Binding-site contacts:
Ligand atom C2 contacts residue ASN204 of chain 1.B at 3.4 Å.
Ligand atom N2 contacts residue ASN226 of chain 1.B at 3.5 Å (h-bond).
Ligand atom PB contacts residue GLN11 of chain 1.B at 3.2 Å.
Ligand atom O2' contacts residue ASN204 of chain 1.B at 2.9 Å (h-bond).
Ligand atom N7 contacts residue TYR222 of chain 1.B at 3.4 Å.
Ligand atom C4 contacts residue CYS12 of chain 1.B at 3.4 Å (hydrophobic).
Ligand atom O6 contacts residue GLN15 of chain 1.B at 2.9 Å (h-bond).
Ligand atom O6 contacts residue ASN226 of chain 1.B at 3.3 Å (h-bond).
Ligand atom O1B contacts residue THR143 of chain 1.B at 3.0 Å (h-bond).
Ligand atom O1B contacts residue GLY142 of chain 1.B at 2.7 Å (h-bond).
Ligand atom O2A contacts residue CYS12 of chain 1.B at 3.3 Å (h-bond).
Ligand atom N9 contacts residue CYS12 of chain 1.B at 3.3 Å.
Ligand atom C5 contacts residue TYR222 of chain 1.B at 3.4 Å (hydrophobic).
Ligand atom O4' contacts residue CYS12 of chain 1.B at 3.3 Å.
Ligand atom O4' contacts residue SER138 of chain 1.B at 3.6 Å (h-bond).
Ligand atom N3 contacts residue CYS12 of chain 1.B at 3.3 Å (h-bond).
Ligand atom N7 contacts residue GLN15 of chain 1.B at 3.2 Å (h-bond).
Ligand atom O1A contacts residue GLN11 of chain 1.B at 2.8 Å (h-bond).
Ligand atom O1B contacts residue GLY144 of chain 1.B at 3.5 Å (h-bond).
Ligand atom O3B contacts residue GLN11 of chain 1.B at 2.9 Å (h-bond).
Ligand atom O1B contacts residue GLY141 of chain 1.B at 3.2 Å.
Ligand atom N1 contacts residue ASN226 of chain 1.B at 2.5 Å (h-bond).
Ligand atom C6 contacts residue ASN226 of chain 1.B at 3.3 Å.
Ligand atom O3A contacts residue GLY141 of chain 1.B at 3.1 Å.
Ligand atom O2B contacts residue GLY10 of chain 1.B at 3.1 Å.
Ligand atom O2G contacts residue GLN11 of chain 1.B at 2.9 Å (h-bond).
Ligand atom O2B contacts residue GLN11 of chain 1.B at 2.8 Å (h-bond).
Ligand atom PA contacts residue GLN11 of chain 1.B at 3.2 Å.
Ligand atom O2A contacts residue GLN11 of chain 1.B at 2.9 Å (h-bond).
Ligand atom PG contacts residue GLN11 of chain 1.B at 3.2 Å.
Ligand atom C6 contacts residue TYR222 of chain 1.B at 3.3 Å (hydrophobic).
Ligand atom N2 contacts residue ASN204 of chain 1.B at 3.1 Å (h-bond).
Ligand atom O2B contacts residue THR143 of chain 1.B at 3.1 Å.
Ligand atom C2 contacts residue ASN226 of chain 1.B at 3.4 Å.
Ligand atom N3 contacts residue ASN204 of chain 1.B at 3.2 Å (h-bond).
Ligand atom O2G contacts residue THR143 of chain 1.B at 3.3 Å.
Ligand atom C8 contacts residue CYS12 of chain 1.B at 3.5 Å (hydrophobic).
Ligand atom O6 contacts residue TYR222 of chain 1.B at 3.2 Å.
Ligand atom S1G contacts residue GLN11 of chain 1.B at 2.8 Å (h-bond).
Ligand atom O3G contacts residue THR143 of chain 1.B at 3.4 Å.

The protein below binds the small molecule below.
Small molecule (SMILES): Nc1nc2c(ncn2[C@@H]2O[C@H](CO[P](=O)(O)O[P](=O)(O)OP(O)(O)=S)[C@@H](O)[C@H]2O)c(=O)[nH]1

Sequence of chain 1.B:
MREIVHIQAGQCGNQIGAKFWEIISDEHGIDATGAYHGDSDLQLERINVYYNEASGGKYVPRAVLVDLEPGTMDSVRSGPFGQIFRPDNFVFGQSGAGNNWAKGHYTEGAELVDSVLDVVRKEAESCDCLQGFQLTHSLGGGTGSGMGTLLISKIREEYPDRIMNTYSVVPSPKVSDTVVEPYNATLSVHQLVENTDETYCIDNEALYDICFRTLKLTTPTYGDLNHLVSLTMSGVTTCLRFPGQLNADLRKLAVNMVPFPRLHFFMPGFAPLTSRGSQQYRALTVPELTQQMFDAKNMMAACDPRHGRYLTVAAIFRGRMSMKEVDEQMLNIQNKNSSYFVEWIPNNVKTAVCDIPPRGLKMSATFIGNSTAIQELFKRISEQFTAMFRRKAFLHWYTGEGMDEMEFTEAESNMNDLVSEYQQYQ